Sequence of chain 1.F:
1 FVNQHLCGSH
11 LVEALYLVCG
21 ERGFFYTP

The small molecule below binds the protein below.
Small molecule (SMILES): Cc1cccc(O)c1

Sequence of chain 1.E:
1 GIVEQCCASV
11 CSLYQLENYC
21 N

Binding-site contacts:
Ligand atom C7 contacts residue ALA14 of chain 1.F at 3.6 Å (hydrophobic).
Ligand atom C6 contacts residue LEU11 of chain 1.F at 3.5 Å (hydrophobic).
Ligand atom O1 contacts residue CYS6 of chain 1.E at 2.5 Å (h-bond).
Ligand atom O1 contacts residue SER9 of chain 1.E at 3.5 Å (h-bond).
Ligand atom C6 contacts residue CYS7 of chain 1.F at 4.3 Å (hydrophobic).
Ligand atom C2 contacts residue LEU11 of chain 1.F at 4.2 Å (hydrophobic).
Ligand atom C5 contacts residue CYS6 of chain 1.E at 4.3 Å (hydrophobic).
Ligand atom C6 contacts residue CYS6 of chain 1.E at 3.1 Å (hydrophobic).
Ligand atom O1 contacts residue LEU11 of chain 1.F at 4.4 Å.
Ligand atom O1 contacts residue VAL10 of chain 1.E at 3.4 Å.
Ligand atom C5 contacts residue HIS10 of chain 1.F at 4.4 Å.
Ligand atom C2 contacts residue CYS11 of chain 1.E at 4.0 Å (hydrophobic).
Ligand atom C2 contacts residue LEU16 of chain 1.E at 4.3 Å (hydrophobic).
Ligand atom C1 contacts residue VAL10 of chain 1.E at 4.3 Å (hydrophobic).
Ligand atom C4 contacts residue HIS10 of chain 1.F at 4.3 Å.
Ligand atom C3 contacts residue LEU16 of chain 1.E at 4.3 Å (hydrophobic).
Ligand atom O1 contacts residue CYS11 of chain 1.E at 2.8 Å (h-bond).
Ligand atom C7 contacts residue LEU16 of chain 1.E at 3.7 Å (hydrophobic).
Ligand atom C1 contacts residue CYS11 of chain 1.E at 3.9 Å (hydrophobic).
Ligand atom C3 contacts residue LEU11 of chain 1.F at 4.3 Å (hydrophobic).
Ligand atom C1 contacts residue LEU11 of chain 1.F at 3.8 Å (hydrophobic).
Ligand atom C4 contacts residue LEU11 of chain 1.F at 4.0 Å (hydrophobic).
Ligand atom C5 contacts residue LEU11 of chain 1.F at 3.6 Å (hydrophobic).
Ligand atom C2 contacts residue VAL10 of chain 1.E at 4.2 Å (hydrophobic).
Ligand atom C1 contacts residue CYS6 of chain 1.E at 3.2 Å (hydrophobic).
Ligand atom C3 contacts residue ALA14 of chain 1.F at 4.4 Å (hydrophobic).